Sequence of chain 1.E:
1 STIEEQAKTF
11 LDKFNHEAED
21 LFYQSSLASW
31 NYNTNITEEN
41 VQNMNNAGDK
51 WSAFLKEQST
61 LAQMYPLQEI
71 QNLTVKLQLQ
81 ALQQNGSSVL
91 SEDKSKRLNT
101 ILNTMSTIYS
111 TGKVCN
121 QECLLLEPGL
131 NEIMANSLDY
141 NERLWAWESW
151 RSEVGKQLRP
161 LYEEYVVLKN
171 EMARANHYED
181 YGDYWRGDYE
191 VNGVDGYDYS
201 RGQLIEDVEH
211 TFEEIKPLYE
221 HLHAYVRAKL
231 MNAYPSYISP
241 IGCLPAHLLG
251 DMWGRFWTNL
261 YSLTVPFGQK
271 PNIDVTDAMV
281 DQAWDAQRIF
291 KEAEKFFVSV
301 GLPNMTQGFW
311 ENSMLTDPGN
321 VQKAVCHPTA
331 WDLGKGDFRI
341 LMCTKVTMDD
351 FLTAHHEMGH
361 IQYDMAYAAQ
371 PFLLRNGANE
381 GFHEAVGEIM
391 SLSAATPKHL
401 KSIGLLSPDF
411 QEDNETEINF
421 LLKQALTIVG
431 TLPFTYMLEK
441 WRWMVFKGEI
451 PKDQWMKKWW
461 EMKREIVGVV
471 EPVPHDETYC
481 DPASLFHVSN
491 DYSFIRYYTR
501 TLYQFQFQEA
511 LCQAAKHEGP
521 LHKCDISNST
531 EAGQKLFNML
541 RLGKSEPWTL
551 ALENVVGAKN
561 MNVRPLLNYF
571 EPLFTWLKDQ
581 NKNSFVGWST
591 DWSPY

Sequence of chain 1.H:
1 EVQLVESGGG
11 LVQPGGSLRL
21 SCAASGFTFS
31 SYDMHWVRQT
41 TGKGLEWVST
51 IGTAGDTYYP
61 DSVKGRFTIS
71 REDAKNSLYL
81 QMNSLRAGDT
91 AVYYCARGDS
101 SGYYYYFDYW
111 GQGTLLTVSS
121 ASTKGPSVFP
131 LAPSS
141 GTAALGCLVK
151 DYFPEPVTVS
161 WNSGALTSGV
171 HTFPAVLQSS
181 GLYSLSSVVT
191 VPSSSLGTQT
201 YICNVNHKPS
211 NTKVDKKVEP

A small-molecule ligand and the protein it binds are described below.
Small molecule (SMILES): CC(=O)N[C@@H]1[C@@H](O)[C@H](O)[C@@H](CO)O[C@H]1O

Binding-site contacts:
Ligand atom C6 contacts residue LYS291 of chain 1.E at 4.2 Å.
Ligand atom C3 contacts residue ASN304 of chain 1.E at 3.8 Å.
Ligand atom O3 contacts residue ARG86 of chain 1.H at 3.7 Å.
Ligand atom N2 contacts residue ASN304 of chain 1.E at 2.9 Å (h-bond).
Ligand atom C1 contacts residue ASN304 of chain 1.E at 1.4 Å.
Ligand atom C5 contacts residue ASN304 of chain 1.E at 3.7 Å.
Ligand atom O5 contacts residue GLU294 of chain 1.E at 4.2 Å.
Ligand atom C7 contacts residue ASN304 of chain 1.E at 3.1 Å.
Ligand atom O6 contacts residue LYS291 of chain 1.E at 2.9 Å (salt-bridge).
Ligand atom O5 contacts residue ASN304 of chain 1.E at 2.4 Å (h-bond).
Ligand atom O6 contacts residue GLU294 of chain 1.E at 3.8 Å.
Ligand atom C4 contacts residue ASN304 of chain 1.E at 4.2 Å.
Ligand atom O7 contacts residue ASN304 of chain 1.E at 3.0 Å (h-bond).
Ligand atom C2 contacts residue ASN304 of chain 1.E at 2.4 Å.
Ligand atom C8 contacts residue ASN304 of chain 1.E at 4.3 Å.